Sequence of chain 2.E:
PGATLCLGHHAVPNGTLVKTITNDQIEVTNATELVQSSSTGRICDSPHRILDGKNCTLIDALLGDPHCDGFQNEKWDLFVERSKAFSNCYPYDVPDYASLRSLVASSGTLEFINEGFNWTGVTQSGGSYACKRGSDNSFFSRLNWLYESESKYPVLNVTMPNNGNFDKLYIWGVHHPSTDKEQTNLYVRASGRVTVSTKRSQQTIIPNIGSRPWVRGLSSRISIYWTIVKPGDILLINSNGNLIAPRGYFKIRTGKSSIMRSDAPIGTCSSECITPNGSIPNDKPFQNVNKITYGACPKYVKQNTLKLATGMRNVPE

The small molecule below binds the protein below.
Small molecule (SMILES): CC(=O)N[C@H]1[C@H](O[C@H]2[C@H](O)[C@@H](NC(C)=O)CO[C@@H]2CO)O[C@H](CO)[C@@H](O)[C@@H]1O

Binding-site contacts:
Ligand atom O7 contacts residue ASN57 of chain 2.E at 3.5 Å (h-bond).
Ligand atom N2 contacts residue ASN57 of chain 2.E at 3.0 Å (h-bond).
Ligand atom O5 contacts residue ASN57 of chain 2.E at 2.3 Å (h-bond).
Ligand atom C5 contacts residue ASN57 of chain 2.E at 3.6 Å.
Ligand atom C3 contacts residue ASN57 of chain 2.E at 3.8 Å.
Ligand atom C1 contacts residue ASN57 of chain 2.E at 1.4 Å.
Ligand atom C2 contacts residue ASN57 of chain 2.E at 2.5 Å.
Ligand atom C7 contacts residue ASN57 of chain 2.E at 3.5 Å.
Ligand atom C1 contacts residue PHE88 of chain 2.E at 4.4 Å (hydrophobic).
Ligand atom C8 contacts residue LYS56 of chain 2.E at 3.9 Å.
Ligand atom O5 contacts residue PHE88 of chain 2.E at 3.7 Å.
Ligand atom C4 contacts residue ASN57 of chain 2.E at 4.2 Å.
Ligand atom O6 contacts residue PHE88 of chain 2.E at 3.4 Å.